Sequence of chain 1.D:
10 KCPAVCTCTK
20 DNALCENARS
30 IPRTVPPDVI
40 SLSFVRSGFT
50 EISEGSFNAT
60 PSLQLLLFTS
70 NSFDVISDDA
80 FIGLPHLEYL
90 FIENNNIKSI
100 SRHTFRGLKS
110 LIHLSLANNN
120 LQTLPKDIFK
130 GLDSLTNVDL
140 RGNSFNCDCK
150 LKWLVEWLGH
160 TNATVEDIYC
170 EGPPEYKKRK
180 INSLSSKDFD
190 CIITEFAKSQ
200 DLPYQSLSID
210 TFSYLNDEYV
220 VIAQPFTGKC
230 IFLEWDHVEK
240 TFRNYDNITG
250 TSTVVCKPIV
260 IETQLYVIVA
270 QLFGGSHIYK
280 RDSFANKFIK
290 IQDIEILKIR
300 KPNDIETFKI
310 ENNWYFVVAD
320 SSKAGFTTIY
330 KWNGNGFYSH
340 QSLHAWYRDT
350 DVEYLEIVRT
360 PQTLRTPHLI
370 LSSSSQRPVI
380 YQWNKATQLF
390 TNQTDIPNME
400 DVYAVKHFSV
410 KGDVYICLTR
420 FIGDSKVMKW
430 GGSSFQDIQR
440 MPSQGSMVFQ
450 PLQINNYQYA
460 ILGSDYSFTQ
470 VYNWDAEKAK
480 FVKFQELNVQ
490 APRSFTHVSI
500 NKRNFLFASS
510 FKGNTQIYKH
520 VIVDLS

Binding-site contacts:
Ligand atom C5 contacts residue ASN246 of chain 1.D at 3.7 Å.
Ligand atom C4 contacts residue ASN246 of chain 1.D at 4.2 Å.
Ligand atom C7 contacts residue ASN246 of chain 1.D at 3.3 Å.
Ligand atom C1 contacts residue ASN246 of chain 1.D at 1.4 Å.
Ligand atom O5 contacts residue LYS228 of chain 1.D at 3.7 Å.
Ligand atom O6 contacts residue GLN223 of chain 1.D at 4.3 Å.
Ligand atom O6 contacts residue LYS228 of chain 1.D at 3.3 Å.
Ligand atom C5 contacts residue ASN243 of chain 1.D at 3.9 Å.
Ligand atom C8 contacts residue ASN246 of chain 1.D at 3.4 Å.
Ligand atom C3 contacts residue ASN246 of chain 1.D at 3.8 Å.
Ligand atom C1 contacts residue ASN243 of chain 1.D at 4.2 Å.
Ligand atom N2 contacts residue ASN246 of chain 1.D at 2.8 Å (h-bond).
Ligand atom C6 contacts residue LYS228 of chain 1.D at 4.4 Å.
Ligand atom C2 contacts residue ASN246 of chain 1.D at 2.5 Å.
Ligand atom O7 contacts residue ASN246 of chain 1.D at 4.2 Å.
Ligand atom O6 contacts residue ILE230 of chain 1.D at 4.0 Å.
Ligand atom O5 contacts residue ASN246 of chain 1.D at 2.4 Å (h-bond).
Ligand atom O5 contacts residue ASN243 of chain 1.D at 4.2 Å.

The small molecule below binds the protein below.
Small molecule (SMILES): CC(=O)N[C@@H]1[C@@H](O)[C@H](O)[C@@H](CO)O[C@H]1O